Sequence of chain 1.B:
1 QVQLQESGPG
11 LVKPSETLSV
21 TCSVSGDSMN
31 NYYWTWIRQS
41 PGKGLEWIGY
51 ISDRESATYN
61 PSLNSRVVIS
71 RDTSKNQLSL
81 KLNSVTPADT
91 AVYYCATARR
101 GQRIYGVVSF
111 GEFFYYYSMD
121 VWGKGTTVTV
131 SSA

Sequence of chain 1.I:
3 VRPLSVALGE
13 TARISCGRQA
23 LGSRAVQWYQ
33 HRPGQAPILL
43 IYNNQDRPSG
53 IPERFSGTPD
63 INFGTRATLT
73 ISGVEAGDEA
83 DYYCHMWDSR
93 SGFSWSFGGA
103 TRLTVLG

The protein below binds the small molecule below.
Small molecule (SMILES): CC(=O)N[C@H]1[C@H](O[C@H]2[C@H](O)[C@@H](NC(C)=O)CO[C@@H]2CO)O[C@H](CO)[C@@H](O[C@@H]2O[C@H](CO[C@H]3O[C@H](CO[C@H]4O[C@H](CO)[C@@H](O)[C@H](O)[C@@H]4O)[C@@H](O)[C@H](O[C@H]4O[C@H](CO)[C@@H](O)[C@H](O)[C@@H]4O)[C@@H]3O)[C@@H](O)[C@H](O[C@H]3O[C@H](CO)[C@@H](O)[C@H](O)[C@@H]3O[C@H]3O[C@H](CO)[C@@H](O)[C@H](O)[C@@H]3O[C@H]3O[C@H](CO)[C@@H](O)[C@H](O)[C@@H]3O)[C@@H]2O)[C@@H]1O

Sequence of chain 1.P:
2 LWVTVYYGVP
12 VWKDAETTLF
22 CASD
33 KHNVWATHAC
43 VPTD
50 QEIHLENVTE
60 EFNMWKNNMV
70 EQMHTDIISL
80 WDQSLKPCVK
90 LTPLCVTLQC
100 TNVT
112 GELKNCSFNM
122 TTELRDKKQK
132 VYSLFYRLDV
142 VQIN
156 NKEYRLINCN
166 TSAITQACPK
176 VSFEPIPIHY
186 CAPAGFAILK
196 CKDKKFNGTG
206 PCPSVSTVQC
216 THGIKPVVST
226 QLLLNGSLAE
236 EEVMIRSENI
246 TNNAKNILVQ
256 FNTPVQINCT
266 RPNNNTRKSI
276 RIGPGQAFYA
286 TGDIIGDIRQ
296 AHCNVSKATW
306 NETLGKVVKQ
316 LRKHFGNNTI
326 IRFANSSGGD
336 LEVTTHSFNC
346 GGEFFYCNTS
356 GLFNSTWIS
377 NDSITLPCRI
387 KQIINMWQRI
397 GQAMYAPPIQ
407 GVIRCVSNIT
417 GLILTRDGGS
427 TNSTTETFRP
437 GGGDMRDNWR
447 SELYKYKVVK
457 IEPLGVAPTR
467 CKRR

Binding-site contacts:
Ligand atom C4 contacts residue ASP62 of chain 1.I at 3.5 Å.
Ligand atom O4 contacts residue ASN45 of chain 1.I at 3.1 Å (h-bond).
Ligand atom C4 contacts residue GLN47 of chain 1.I at 3.1 Å.
Ligand atom O3 contacts residue PRO61 of chain 1.I at 3.6 Å.
Ligand atom C4 contacts residue GLY106 of chain 1.B at 3.4 Å.
Ligand atom O5 contacts residue ARG103 of chain 1.B at 3.1 Å (salt-bridge).
Ligand atom C3 contacts residue ILE104 of chain 1.B at 3.5 Å (hydrophobic).
Ligand atom O4 contacts residue VAL107 of chain 1.B at 3.6 Å.
Ligand atom O7 contacts residue VAL107 of chain 1.B at 3.5 Å.
Ligand atom C5 contacts residue ARG103 of chain 1.B at 3.7 Å.
Ligand atom C3 contacts residue GLN47 of chain 1.I at 1.9 Å.
Ligand atom C2 contacts residue GLN47 of chain 1.I at 2.9 Å.
Ligand atom C5 contacts residue ILE104 of chain 1.B at 3.5 Å (hydrophobic).
Ligand atom O5 contacts residue ASN299 of chain 1.P at 2.3 Å (h-bond).
Ligand atom C6 contacts residue SER25 of chain 1.I at 3.4 Å.
Ligand atom C3 contacts residue GLY106 of chain 1.B at 3.6 Å.
Ligand atom O3 contacts residue ASP62 of chain 1.I at 2.6 Å (salt-bridge).
Ligand atom O3 contacts residue GLN47 of chain 1.I at 1.3 Å (h-bond).
Ligand atom O6 contacts residue ARG103 of chain 1.B at 2.9 Å (salt-bridge).
Ligand atom C7 contacts residue ASN299 of chain 1.P at 3.2 Å.
Ligand atom O3 contacts residue ILE63 of chain 1.I at 3.6 Å.
Ligand atom O2 contacts residue GLN47 of chain 1.I at 3.7 Å.
Ligand atom O4 contacts residue ASN46 of chain 1.I at 2.8 Å (h-bond).
Ligand atom C3 contacts residue ASP62 of chain 1.I at 3.3 Å.
Ligand atom O3 contacts residue GLY106 of chain 1.B at 3.3 Å (h-bond).
Ligand atom C5 contacts residue ASN299 of chain 1.P at 3.6 Å.
Ligand atom O7 contacts residue VAL108 of chain 1.B at 3.1 Å (h-bond).
Ligand atom C2 contacts residue GLY106 of chain 1.B at 3.5 Å.
Ligand atom O3 contacts residue ASN46 of chain 1.I at 3.6 Å (h-bond).
Ligand atom O6 contacts residue SER25 of chain 1.I at 2.4 Å (h-bond).
Ligand atom N2 contacts residue HIS297 of chain 1.P at 3.0 Å (h-bond).
Ligand atom C1 contacts residue ASN299 of chain 1.P at 1.4 Å.
Ligand atom O4 contacts residue ARG103 of chain 1.B at 3.6 Å (salt-bridge).
Ligand atom C2 contacts residue ASP62 of chain 1.I at 3.4 Å.
Ligand atom N2 contacts residue ASN299 of chain 1.P at 2.8 Å (h-bond).
Ligand atom O2 contacts residue ASP62 of chain 1.I at 3.2 Å (salt-bridge).
Ligand atom O7 contacts residue ASN299 of chain 1.P at 3.2 Å (h-bond).
Ligand atom C2 contacts residue ASN299 of chain 1.P at 2.4 Å.
Ligand atom C1 contacts residue ARG103 of chain 1.B at 3.7 Å.
Ligand atom O4 contacts residue GLN47 of chain 1.I at 3.2 Å (h-bond).